Binding-site contacts:
Ligand atom CBC contacts residue PHE99 of chain 1.A at 3.5 Å (hydrophobic).
Ligand atom CAV contacts residue PHE176 of chain 1.A at 3.2 Å (hydrophobic).
Ligand atom CBF contacts residue LEU424 of chain 1.A at 3.7 Å (hydrophobic).
Ligand atom CBG contacts residue PHE100 of chain 1.A at 3.5 Å (hydrophobic).
Ligand atom CAV contacts residue TRP397 of chain 1.A at 3.6 Å (hydrophobic).
Ligand atom CBC contacts residue TYR24 of chain 1.A at 3.1 Å (hydrophobic).
Ligand atom NAU contacts residue HIS417 of chain 1.A at 3.5 Å.
Ligand atom CAC contacts residue TYR104 of chain 1.A at 3.3 Å (hydrophobic).
Ligand atom CAL contacts residue TYR179 of chain 1.A at 3.9 Å (hydrophobic).
Ligand atom CAK contacts residue PHE154 of chain 1.A at 3.9 Å (hydrophobic).
Ligand atom CAW contacts residue HIS417 of chain 1.A at 3.5 Å.
Ligand atom CBC contacts residue TRP75 of chain 1.A at 4.0 Å (hydrophobic).
Ligand atom CBE contacts residue PHE99 of chain 1.A at 3.9 Å (hydrophobic).
Ligand atom CAC contacts residue GLN394 of chain 1.A at 3.8 Å.
Ligand atom NBA contacts residue TYR79 of chain 1.A at 2.8 Å (h-bond).
Ligand atom CAT contacts residue PHE176 of chain 1.A at 3.6 Å (hydrophobic).
Ligand atom CBB contacts residue TYR79 of chain 1.A at 3.9 Å (hydrophobic).
Ligand atom CAY contacts residue TRP75 of chain 1.A at 3.6 Å (hydrophobic).
Ligand atom CAX contacts residue TRP75 of chain 1.A at 3.4 Å (hydrophobic).
Ligand atom CBF contacts residue PHE99 of chain 1.A at 3.9 Å (hydrophobic).
Ligand atom NAU contacts residue PHE176 of chain 1.A at 3.9 Å.
Ligand atom CAA contacts residue PHE100 of chain 1.A at 3.7 Å (hydrophobic).
Ligand atom CAZ contacts residue LEU421 of chain 1.A at 3.9 Å (hydrophobic).
Ligand atom CBD contacts residue PHE99 of chain 1.A at 3.8 Å (hydrophobic).
Ligand atom CBB contacts residue LEU421 of chain 1.A at 3.7 Å (hydrophobic).
Ligand atom CBD contacts residue TRP75 of chain 1.A at 3.7 Å (hydrophobic).
Ligand atom CAZ contacts residue TRP75 of chain 1.A at 3.8 Å (hydrophobic).
Ligand atom NBA contacts residue LEU421 of chain 1.A at 3.5 Å.
Ligand atom SAO contacts residue GLY96 of chain 1.A at 3.6 Å.
Ligand atom CAZ contacts residue TYR79 of chain 1.A at 3.5 Å (hydrophobic).
Ligand atom CBG contacts residue PHE99 of chain 1.A at 4.0 Å (hydrophobic).
Ligand atom CAN contacts residue GLY96 of chain 1.A at 3.7 Å.
Ligand atom CAE contacts residue TYR104 of chain 1.A at 3.5 Å (hydrophobic).
Ligand atom CBB contacts residue TYR24 of chain 1.A at 3.1 Å (hydrophobic).
Ligand atom CAK contacts residue PHE176 of chain 1.A at 3.9 Å (hydrophobic).
Ligand atom CBG contacts residue THR103 of chain 1.A at 3.8 Å.
Ligand atom CAS contacts residue LEU421 of chain 1.A at 3.8 Å (hydrophobic).
Ligand atom CAA contacts residue ILE193 of chain 1.A at 3.6 Å (hydrophobic).
Ligand atom CAC contacts residue ILE193 of chain 1.A at 3.8 Å (hydrophobic).
Ligand atom CBG contacts residue TYR104 of chain 1.A at 3.9 Å (hydrophobic).

The protein below binds the small molecule below.
Small molecule (SMILES): CC(C)c1cc(C(C)C)c(-c2csc(N(CCN(C)C)Cc3cccnc3)n2)c(C(C)C)c1

Sequence of chain 1.A:
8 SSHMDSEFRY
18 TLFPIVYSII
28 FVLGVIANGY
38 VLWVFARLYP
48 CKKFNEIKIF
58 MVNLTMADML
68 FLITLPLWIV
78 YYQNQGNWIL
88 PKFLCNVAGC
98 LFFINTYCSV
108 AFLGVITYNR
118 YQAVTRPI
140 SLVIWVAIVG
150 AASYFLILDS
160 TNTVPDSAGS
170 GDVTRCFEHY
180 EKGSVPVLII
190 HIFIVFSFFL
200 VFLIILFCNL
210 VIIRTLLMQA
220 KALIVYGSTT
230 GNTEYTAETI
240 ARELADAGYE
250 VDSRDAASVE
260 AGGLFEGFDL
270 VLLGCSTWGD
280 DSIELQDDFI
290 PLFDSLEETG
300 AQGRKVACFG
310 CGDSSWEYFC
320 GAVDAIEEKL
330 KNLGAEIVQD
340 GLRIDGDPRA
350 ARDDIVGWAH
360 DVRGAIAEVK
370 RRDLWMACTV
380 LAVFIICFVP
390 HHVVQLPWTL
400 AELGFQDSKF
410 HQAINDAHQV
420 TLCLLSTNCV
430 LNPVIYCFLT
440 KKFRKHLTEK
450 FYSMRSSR